Sequence of chain 1.A:
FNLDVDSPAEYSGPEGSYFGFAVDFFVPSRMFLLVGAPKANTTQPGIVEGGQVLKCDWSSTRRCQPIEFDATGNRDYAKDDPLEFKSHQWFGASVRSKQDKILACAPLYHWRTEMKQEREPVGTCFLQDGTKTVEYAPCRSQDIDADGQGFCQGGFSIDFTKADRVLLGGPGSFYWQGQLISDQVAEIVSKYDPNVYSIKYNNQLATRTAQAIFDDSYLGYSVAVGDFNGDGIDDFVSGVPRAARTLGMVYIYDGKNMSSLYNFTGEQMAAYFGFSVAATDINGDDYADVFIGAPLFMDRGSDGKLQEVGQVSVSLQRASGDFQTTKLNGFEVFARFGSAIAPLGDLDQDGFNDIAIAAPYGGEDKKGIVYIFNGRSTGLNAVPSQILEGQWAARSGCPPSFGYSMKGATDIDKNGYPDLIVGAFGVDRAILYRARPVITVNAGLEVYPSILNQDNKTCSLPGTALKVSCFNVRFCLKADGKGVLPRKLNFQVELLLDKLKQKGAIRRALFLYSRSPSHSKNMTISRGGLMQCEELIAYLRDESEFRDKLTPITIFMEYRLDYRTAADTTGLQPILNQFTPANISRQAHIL

Binding-site contacts:
Ligand atom O3 contacts residue PHE217 of chain 1.A at 3.9 Å.
Ligand atom C2 contacts residue GLN214 of chain 1.A at 4.0 Å.
Ligand atom C8 contacts residue SER263 of chain 1.A at 4.0 Å.
Ligand atom C5 contacts residue TYR254 of chain 1.A at 4.2 Å (hydrophobic).
Ligand atom N2 contacts residue SER263 of chain 1.A at 3.1 Å (h-bond).
Ligand atom C1 contacts residue GLN214 of chain 1.A at 3.6 Å.
Ligand atom O5 contacts residue GLN214 of chain 1.A at 2.8 Å (h-bond).
Ligand atom O7 contacts residue ASN266 of chain 1.A at 3.3 Å (h-bond).
Ligand atom C7 contacts residue SER263 of chain 1.A at 4.0 Å.
Ligand atom C1 contacts residue PHE217 of chain 1.A at 4.2 Å (hydrophobic).
Ligand atom C6 contacts residue PHE217 of chain 1.A at 3.5 Å (hydrophobic).
Ligand atom C6 contacts residue GLN214 of chain 1.A at 3.5 Å.
Ligand atom O3 contacts residue ALA213 of chain 1.A at 4.1 Å.
Ligand atom C6 contacts residue TYR254 of chain 1.A at 3.4 Å (hydrophobic).
Ligand atom C7 contacts residue ALA213 of chain 1.A at 3.9 Å (hydrophobic).
Ligand atom C3 contacts residue PHE217 of chain 1.A at 3.7 Å (hydrophobic).
Ligand atom C5 contacts residue GLN214 of chain 1.A at 3.6 Å.
Ligand atom O7 contacts residue PHE217 of chain 1.A at 3.9 Å.
Ligand atom C1 contacts residue ASN266 of chain 1.A at 1.4 Å.
Ligand atom O5 contacts residue ASN266 of chain 1.A at 2.3 Å (h-bond).
Ligand atom C8 contacts residue LEU264 of chain 1.A at 3.6 Å (hydrophobic).
Ligand atom C2 contacts residue SER263 of chain 1.A at 3.8 Å.
Ligand atom O4 contacts residue GLN214 of chain 1.A at 3.6 Å.
Ligand atom O2 contacts residue GLN214 of chain 1.A at 3.4 Å (h-bond).
Ligand atom C3 contacts residue ASN266 of chain 1.A at 3.8 Å.
Ligand atom N2 contacts residue PHE217 of chain 1.A at 3.3 Å.
Ligand atom C2 contacts residue ASN266 of chain 1.A at 2.4 Å.
Ligand atom O6 contacts residue PHE217 of chain 1.A at 3.2 Å.
Ligand atom C4 contacts residue GLN214 of chain 1.A at 3.9 Å.
Ligand atom O5 contacts residue TYR254 of chain 1.A at 3.9 Å.
Ligand atom C2 contacts residue PHE217 of chain 1.A at 3.9 Å (hydrophobic).
Ligand atom C3 contacts residue GLN214 of chain 1.A at 3.8 Å.
Ligand atom C3 contacts residue SER263 of chain 1.A at 3.8 Å.
Ligand atom C7 contacts residue ASN266 of chain 1.A at 3.3 Å.
Ligand atom O3 contacts residue GLN214 of chain 1.A at 2.8 Å (h-bond).
Ligand atom C5 contacts residue ASN266 of chain 1.A at 3.6 Å.
Ligand atom N2 contacts residue ASN266 of chain 1.A at 2.9 Å (h-bond).
Ligand atom O2 contacts residue GLN214 of chain 1.A at 4.0 Å.
Ligand atom C1 contacts residue SER263 of chain 1.A at 4.0 Å.
Ligand atom O7 contacts residue ALA213 of chain 1.A at 3.6 Å.

A small-molecule ligand and the protein it binds are described below.
Small molecule (SMILES): CC(=O)N[C@H]1[C@H](O[C@H]2[C@H](O)[C@@H](NC(C)=O)CO[C@@H]2CO)O[C@H](CO)[C@@H](O[C@@H]2O[C@H](CO[C@H]3O[C@H](CO)[C@@H](O)[C@H](O[C@H]4O[C@H](CO)[C@@H](O)[C@H](O)[C@@H]4O)[C@@H]3O)[C@@H](O)[C@H](O[C@H]3O[C@H](CO)[C@@H](O)[C@H](O)[C@@H]3O)[C@@H]2O)[C@@H]1O